A protein and the small-molecule ligand that binds it are described below.
Small molecule (SMILES): OC[C@H]1O[C@@H](O)[C@H](O)[C@@H](O[C@@H]2O[C@H]3CO[C@@H]([C@@H]2O)[C@@H]3O[C@@H]2O[C@H](CO)[C@H](O)[C@H](O[C@@H]3O[C@H]4CO[C@@H]([C@@H]3O)[C@@H]4O)[C@H]2O)[C@H]1O

Binding-site contacts:
Ligand atom C4 contacts residue GLU714 of chain 1.B at 3.5 Å.
Ligand atom C3 contacts residue LEU667 of chain 1.B at 3.3 Å (hydrophobic).
Ligand atom O3 contacts residue LEU667 of chain 1.B at 3.5 Å.
Ligand atom C6 contacts residue TRP418 of chain 1.B at 3.5 Å (hydrophobic).
Ligand atom O6 contacts residue HIS654 of chain 1.B at 3.3 Å.
Ligand atom O4 contacts residue ARG709 of chain 1.B at 3.2 Å (salt-bridge).
Ligand atom O2 contacts residue TRP607 of chain 1.B at 3.2 Å (h-bond).
Ligand atom O4 contacts residue TRP607 of chain 1.B at 3.4 Å (h-bond).
Ligand atom O5 contacts residue ARG709 of chain 1.B at 2.8 Å (salt-bridge).
Ligand atom O5 contacts residue ARG496 of chain 1.B at 3.5 Å (salt-bridge).
Ligand atom O2 contacts residue GLU652 of chain 1.B at 2.8 Å (salt-bridge).
Ligand atom O1 contacts residue ARG496 of chain 1.B at 3.3 Å (salt-bridge).
Ligand atom C4 contacts residue ASP319 of chain 1.B at 3.5 Å.
Ligand atom C3 contacts residue ASP319 of chain 1.B at 3.4 Å.
Ligand atom C2 contacts residue LEU667 of chain 1.B at 3.3 Å (hydrophobic).
Ligand atom O2 contacts residue ASN490 of chain 1.B at 2.8 Å (h-bond).
Ligand atom O4 contacts residue GLN491 of chain 1.B at 3.0 Å (h-bond).
Ligand atom O4 contacts residue ASP319 of chain 1.B at 2.7 Å (salt-bridge).
Ligand atom O3 contacts residue TRP436 of chain 1.B at 3.3 Å.
Ligand atom O2 contacts residue ARG709 of chain 1.B at 3.4 Å (salt-bridge).
Ligand atom O5 contacts residue PHE699 of chain 1.B at 3.5 Å.
Ligand atom O5 contacts residue TYR629 of chain 1.B at 3.0 Å (h-bond).
Ligand atom O5 contacts residue GLU652 of chain 1.B at 3.2 Å (salt-bridge).
Ligand atom O4 contacts residue ASN293 of chain 1.B at 3.1 Å (h-bond).
Ligand atom O4 contacts residue ARG496 of chain 1.B at 2.9 Å (salt-bridge).
Ligand atom C4 contacts residue GLN491 of chain 1.B at 3.3 Å.
Ligand atom O4 contacts residue SER320 of chain 1.B at 3.5 Å (h-bond).
Ligand atom C1 contacts residue GLU652 of chain 1.B at 3.1 Å.
Ligand atom C5 contacts residue TYR629 of chain 1.B at 3.2 Å (hydrophobic).
Ligand atom C6 contacts residue GLU714 of chain 1.B at 3.4 Å.
Ligand atom O3 contacts residue ARG709 of chain 1.B at 3.1 Å (salt-bridge).
Ligand atom O6 contacts residue GLU714 of chain 1.B at 3.0 Å (salt-bridge).
Ligand atom O5 contacts residue TRP607 of chain 1.B at 3.3 Å (h-bond).
Ligand atom O3 contacts residue TRP607 of chain 1.B at 3.1 Å (h-bond).
Ligand atom O4 contacts residue GLU714 of chain 1.B at 2.5 Å (salt-bridge).
Ligand atom O4 contacts residue ARG290 of chain 1.B at 3.0 Å (salt-bridge).
Ligand atom O2 contacts residue TYR711 of chain 1.B at 3.4 Å.
Ligand atom O6 contacts residue PHE699 of chain 1.B at 3.5 Å.
Ligand atom C2 contacts residue GLU652 of chain 1.B at 3.4 Å.
Ligand atom C1 contacts residue GLN491 of chain 1.B at 3.4 Å.

Sequence of chain 1.B:
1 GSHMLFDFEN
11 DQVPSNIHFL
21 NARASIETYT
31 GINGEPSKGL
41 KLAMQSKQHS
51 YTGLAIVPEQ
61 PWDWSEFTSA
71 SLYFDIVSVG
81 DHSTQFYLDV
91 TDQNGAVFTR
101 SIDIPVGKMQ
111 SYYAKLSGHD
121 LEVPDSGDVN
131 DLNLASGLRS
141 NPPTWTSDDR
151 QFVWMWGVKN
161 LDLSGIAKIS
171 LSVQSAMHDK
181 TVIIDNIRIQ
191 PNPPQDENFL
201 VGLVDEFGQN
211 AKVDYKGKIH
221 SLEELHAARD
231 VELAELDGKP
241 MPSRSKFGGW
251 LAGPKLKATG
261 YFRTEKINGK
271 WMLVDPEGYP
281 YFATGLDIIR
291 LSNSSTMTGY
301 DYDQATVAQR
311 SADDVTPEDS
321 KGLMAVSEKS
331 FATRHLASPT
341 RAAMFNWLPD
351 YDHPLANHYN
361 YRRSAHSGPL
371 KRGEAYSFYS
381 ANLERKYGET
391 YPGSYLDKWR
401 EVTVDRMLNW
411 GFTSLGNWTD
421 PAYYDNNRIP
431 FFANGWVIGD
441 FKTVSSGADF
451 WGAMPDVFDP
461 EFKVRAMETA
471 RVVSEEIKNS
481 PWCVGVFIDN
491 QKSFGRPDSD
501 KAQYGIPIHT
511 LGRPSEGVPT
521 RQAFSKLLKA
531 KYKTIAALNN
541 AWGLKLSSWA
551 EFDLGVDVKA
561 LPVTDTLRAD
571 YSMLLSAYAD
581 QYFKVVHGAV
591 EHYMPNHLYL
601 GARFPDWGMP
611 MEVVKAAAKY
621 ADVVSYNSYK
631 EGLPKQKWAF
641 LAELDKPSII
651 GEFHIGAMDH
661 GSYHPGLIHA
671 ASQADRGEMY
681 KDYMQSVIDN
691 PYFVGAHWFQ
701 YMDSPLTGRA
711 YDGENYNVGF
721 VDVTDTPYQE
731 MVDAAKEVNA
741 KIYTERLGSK